Sequence of chain 24.D:
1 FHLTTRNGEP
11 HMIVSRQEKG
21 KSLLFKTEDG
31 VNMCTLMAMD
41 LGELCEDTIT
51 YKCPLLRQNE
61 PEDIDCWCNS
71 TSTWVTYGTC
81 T

Binding-site contacts:
Ligand atom O7 contacts residue ASN69 of chain 24.D at 3.8 Å.
Ligand atom C2 contacts residue ASN69 of chain 24.D at 4.2 Å.
Ligand atom O4 contacts residue VAL31 of chain 24.D at 3.3 Å.
Ligand atom C8 contacts residue ASN69 of chain 24.D at 3.4 Å.
Ligand atom N2 contacts residue ASN69 of chain 24.D at 4.3 Å.
Ligand atom C2 contacts residue VAL31 of chain 24.D at 4.0 Å (hydrophobic).
Ligand atom C4 contacts residue NAG1 of chain 24.X at 3.2 Å.
Ligand atom O1 contacts residue VAL31 of chain 24.D at 3.4 Å (h-bond).
Ligand atom O1 contacts residue MET33 of chain 24.D at 3.9 Å.
Ligand atom C3 contacts residue VAL31 of chain 24.D at 3.0 Å (hydrophobic).
Ligand atom C6 contacts residue LEU24 of chain 24.D at 4.5 Å (hydrophobic).
Ligand atom N2 contacts residue VAL31 of chain 24.D at 4.0 Å.
Ligand atom C3 contacts residue NAG1 of chain 24.X at 3.7 Å.
Ligand atom O1 contacts residue ASN69 of chain 24.D at 2.1 Å (h-bond).
Ligand atom O1 contacts residue SER70 of chain 24.D at 4.2 Å.
Ligand atom C6 contacts residue MET33 of chain 24.D at 3.5 Å (hydrophobic).
Ligand atom C8 contacts residue ARG57 of chain 24.D at 4.2 Å.
Ligand atom O6 contacts residue NAG1 of chain 24.X at 3.0 Å.
Ligand atom C5 contacts residue NAG1 of chain 24.X at 4.4 Å.
Ligand atom O4 contacts residue NAG1 of chain 24.X at 3.0 Å.
Ligand atom C7 contacts residue ASN69 of chain 24.D at 3.8 Å.
Ligand atom O5 contacts residue ASN69 of chain 24.D at 2.8 Å (h-bond).
Ligand atom C1 contacts residue VAL31 of chain 24.D at 4.3 Å (hydrophobic).
Ligand atom C5 contacts residue VAL31 of chain 24.D at 4.2 Å (hydrophobic).
Ligand atom C8 contacts residue SER70 of chain 24.D at 3.7 Å.
Ligand atom C5 contacts residue MET33 of chain 24.D at 3.7 Å (hydrophobic).
Ligand atom C7 contacts residue SER70 of chain 24.D at 4.4 Å.
Ligand atom O5 contacts residue MET33 of chain 24.D at 4.2 Å.
Ligand atom C5 contacts residue ASN69 of chain 24.D at 3.7 Å.
Ligand atom C4 contacts residue VAL31 of chain 24.D at 3.8 Å (hydrophobic).
Ligand atom C6 contacts residue ASN69 of chain 24.D at 4.4 Å.
Ligand atom O3 contacts residue NAG1 of chain 24.X at 2.6 Å (h-bond).
Ligand atom O3 contacts residue VAL31 of chain 24.D at 3.6 Å.
Ligand atom C6 contacts residue NAG1 of chain 24.X at 4.3 Å.
Ligand atom C1 contacts residue ASN69 of chain 24.D at 2.7 Å.

A protein and the small-molecule ligand that binds it are described below.
Small molecule (SMILES): CC(=O)N[C@@H]1[C@@H](O)[C@H](O)[C@@H](CO)O[C@H]1O